This small molecule binds to this protein.
Small molecule (SMILES): CC[C@H](C)[C@H](NC(=O)[C@@H](NC(=O)[C@H](CCC(N)=O)NC(=O)[C@H](Cc1ccccc1)NC(=O)[C@H](CO)NC(=O)[C@@H](N)CC(=O)O)C(C)C)C(=O)N[C@@H](CCCCN)C(=O)N[C@@H](CC(N)=O)C(=O)N[C@@H](CO)C(=O)N1CCC[C@H]1C(=O)N[C@@H](CC(C)C)C(=O)N[C@@H](CO)C(=O)N[C@@H](CCC(=O)O)C(=O)N[C@@H](CC1=c2ccccc2=NC1)C(=O)N[C@@H](CC(C)C)C(=O)N[C@H](C=O)[C@@H](C)CC

Sequence of chain 9.B:
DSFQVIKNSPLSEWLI

Binding-site contacts:
Ligand atom CG1 contacts residue VAL5 of chain 9.B at 0.0 Å (hydrophobic).
Ligand atom C contacts residue PHE3 of chain 9.B at 0.0 Å (hydrophobic).
Ligand atom N contacts residue SER2 of chain 9.B at 0.0 Å (h-bond).
Ligand atom OD1 contacts residue ASP1 of chain 9.B at 0.0 Å (salt-bridge).
Ligand atom CB contacts residue PHE3 of chain 9.B at 0.0 Å (hydrophobic).
Ligand atom CG contacts residue ASP1 of chain 9.B at 0.0 Å.
Ligand atom CB contacts residue SER2 of chain 9.B at 0.0 Å.
Ligand atom N contacts residue ASP1 of chain 9.B at 0.0 Å (salt-bridge).
Ligand atom OD2 contacts residue ASP1 of chain 9.B at 0.0 Å (salt-bridge).
Ligand atom CD1 contacts residue PHE3 of chain 9.B at 0.0 Å (hydrophobic).
Ligand atom CB contacts residue VAL5 of chain 9.B at 0.0 Å (hydrophobic).
Ligand atom N contacts residue VAL5 of chain 9.B at 0.0 Å (h-bond).
Ligand atom CD contacts residue GLN4 of chain 9.B at 0.0 Å.
Ligand atom N contacts residue PHE3 of chain 9.B at 0.0 Å (h-bond).
Ligand atom NE2 contacts residue GLN4 of chain 9.B at 0.0 Å (h-bond).
Ligand atom CA contacts residue GLN4 of chain 9.B at 0.0 Å.
Ligand atom CE1 contacts residue PHE3 of chain 9.B at 0.0 Å (hydrophobic).
Ligand atom CD2 contacts residue PHE3 of chain 9.B at 0.0 Å (hydrophobic).
Ligand atom CB contacts residue GLN4 of chain 9.B at 0.0 Å.
Ligand atom CA contacts residue PHE3 of chain 9.B at 0.0 Å (hydrophobic).
Ligand atom O contacts residue PHE3 of chain 9.B at 0.0 Å (h-bond).
Ligand atom CG contacts residue PHE3 of chain 9.B at 0.0 Å (hydrophobic).
Ligand atom CA contacts residue SER2 of chain 9.B at 0.0 Å.
Ligand atom O contacts residue VAL5 of chain 9.B at 0.0 Å (h-bond).
Ligand atom C contacts residue SER2 of chain 9.B at 0.0 Å.
Ligand atom OE1 contacts residue GLN4 of chain 9.B at 0.0 Å (h-bond).
Ligand atom O contacts residue GLN4 of chain 9.B at 0.0 Å (h-bond).
Ligand atom CZ contacts residue PHE3 of chain 9.B at 0.0 Å (hydrophobic).
Ligand atom O contacts residue SER2 of chain 9.B at 0.0 Å (h-bond).
Ligand atom CE2 contacts residue PHE3 of chain 9.B at 0.0 Å (hydrophobic).
Ligand atom O contacts residue ASP1 of chain 9.B at 0.0 Å (salt-bridge).
Ligand atom C contacts residue ASP1 of chain 9.B at 0.0 Å.
Ligand atom CB contacts residue ASP1 of chain 9.B at 0.0 Å.
Ligand atom N contacts residue GLN4 of chain 9.B at 0.0 Å (h-bond).
Ligand atom CA contacts residue ASP1 of chain 9.B at 0.0 Å.
Ligand atom CA contacts residue VAL5 of chain 9.B at 0.0 Å (hydrophobic).
Ligand atom OG contacts residue SER2 of chain 9.B at 0.0 Å (h-bond).
Ligand atom C contacts residue VAL5 of chain 9.B at 0.0 Å (hydrophobic).
Ligand atom CG contacts residue GLN4 of chain 9.B at 0.0 Å.
Ligand atom C contacts residue GLN4 of chain 9.B at 0.0 Å.

Sequence of chain 32.A:
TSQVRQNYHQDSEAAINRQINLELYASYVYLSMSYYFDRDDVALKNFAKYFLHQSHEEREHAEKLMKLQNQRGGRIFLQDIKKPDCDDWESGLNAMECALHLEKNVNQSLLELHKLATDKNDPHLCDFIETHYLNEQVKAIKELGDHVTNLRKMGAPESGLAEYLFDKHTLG

Sequence of chain 9.A:
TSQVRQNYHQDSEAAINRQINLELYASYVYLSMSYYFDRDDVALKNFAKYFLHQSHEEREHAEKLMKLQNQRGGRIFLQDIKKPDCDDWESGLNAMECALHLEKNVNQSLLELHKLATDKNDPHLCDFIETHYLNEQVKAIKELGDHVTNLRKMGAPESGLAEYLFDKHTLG